A small-molecule ligand and the protein it binds are described below.
Small molecule (SMILES): CC(=O)N[C@H]1[C@H](O[C@H]2[C@H](O)[C@@H](NC(C)=O)CO[C@@H]2CO)O[C@H](CO)[C@@H](O[C@@H]2O[C@H](CO[C@H]3O[C@H](CO)[C@@H](O)[C@H](O)[C@@H]3O)[C@@H](O)[C@H](O[C@H]3O[C@H](CO)[C@@H](O)[C@H](O)[C@@H]3O[C@H]3O[C@H](CO)[C@@H](O)[C@H](O)[C@@H]3O[C@H]3O[C@H](CO)[C@@H](O)[C@H](O)[C@@H]3O)[C@@H]2O)[C@@H]1O

Sequence of chain 1.D:
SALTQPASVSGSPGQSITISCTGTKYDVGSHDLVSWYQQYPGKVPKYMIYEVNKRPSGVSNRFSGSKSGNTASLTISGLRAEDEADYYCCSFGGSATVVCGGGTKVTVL

Binding-site contacts:
Ligand atom C2 contacts residue ASN310 of chain 1.A at 2.5 Å.
Ligand atom C4 contacts residue ASP115 of chain 1.C at 3.0 Å.
Ligand atom N2 contacts residue HIS308 of chain 1.A at 3.3 Å (h-bond).
Ligand atom C4 contacts residue TYR105 of chain 1.C at 3.9 Å (hydrophobic).
Ligand atom O3 contacts residue TYR51 of chain 1.D at 3.3 Å.
Ligand atom C8 contacts residue HIS308 of chain 1.A at 3.5 Å.
Ligand atom C3 contacts residue ASP115 of chain 1.C at 3.8 Å.
Ligand atom O6 contacts residue THR388 of chain 1.A at 3.5 Å.
Ligand atom O4 contacts residue ASP115 of chain 1.C at 2.8 Å (salt-bridge).
Ligand atom O3 contacts residue TRP101 of chain 1.C at 3.0 Å.
Ligand atom C3 contacts residue TYR105 of chain 1.C at 3.8 Å (hydrophobic).
Ligand atom O5 contacts residue TRP101 of chain 1.C at 3.9 Å.
Ligand atom O3 contacts residue ASP115 of chain 1.C at 3.4 Å (salt-bridge).
Ligand atom C6 contacts residue THR386 of chain 1.A at 3.6 Å.
Ligand atom C5 contacts residue TRP101 of chain 1.C at 3.6 Å (hydrophobic).
Ligand atom O7 contacts residue SER103 of chain 1.C at 3.4 Å (h-bond).
Ligand atom C3 contacts residue ASN310 of chain 1.A at 3.8 Å.
Ligand atom O4 contacts residue LYS55 of chain 1.D at 3.9 Å.
Ligand atom O4 contacts residue ASN113 of chain 1.C at 3.2 Å.
Ligand atom O7 contacts residue TRP101 of chain 1.C at 3.1 Å.
Ligand atom C6 contacts residue TRP101 of chain 1.C at 3.6 Å (hydrophobic).
Ligand atom N2 contacts residue ASN310 of chain 1.A at 2.9 Å (h-bond).
Ligand atom C1 contacts residue TYR106 of chain 1.C at 3.8 Å (hydrophobic).
Ligand atom O5 contacts residue THR386 of chain 1.A at 3.8 Å.
Ligand atom C1 contacts residue ASN310 of chain 1.A at 1.4 Å.
Ligand atom C5 contacts residue ASN310 of chain 1.A at 3.6 Å.
Ligand atom C5 contacts residue TYR105 of chain 1.C at 3.8 Å (hydrophobic).
Ligand atom C7 contacts residue ASN310 of chain 1.A at 3.1 Å.
Ligand atom O4 contacts residue TYR51 of chain 1.D at 3.9 Å.
Ligand atom C7 contacts residue HIS308 of chain 1.A at 3.8 Å.
Ligand atom O5 contacts residue ASN310 of chain 1.A at 2.3 Å (h-bond).
Ligand atom C3 contacts residue TYR51 of chain 1.D at 3.9 Å (hydrophobic).
Ligand atom O6 contacts residue TYR106 of chain 1.C at 3.7 Å.
Ligand atom O7 contacts residue ASN310 of chain 1.A at 3.0 Å (h-bond).
Ligand atom C7 contacts residue TRP101 of chain 1.C at 3.7 Å (hydrophobic).
Ligand atom O4 contacts residue TYR105 of chain 1.C at 3.4 Å.
Ligand atom O2 contacts residue SER58 of chain 1.D at 3.3 Å (h-bond).
Ligand atom O6 contacts residue THR386 of chain 1.A at 3.5 Å (h-bond).
Ligand atom O3 contacts residue TYR48 of chain 1.D at 3.6 Å (h-bond).
Ligand atom C8 contacts residue THR276 of chain 1.A at 3.2 Å.

Sequence of chain 1.A:
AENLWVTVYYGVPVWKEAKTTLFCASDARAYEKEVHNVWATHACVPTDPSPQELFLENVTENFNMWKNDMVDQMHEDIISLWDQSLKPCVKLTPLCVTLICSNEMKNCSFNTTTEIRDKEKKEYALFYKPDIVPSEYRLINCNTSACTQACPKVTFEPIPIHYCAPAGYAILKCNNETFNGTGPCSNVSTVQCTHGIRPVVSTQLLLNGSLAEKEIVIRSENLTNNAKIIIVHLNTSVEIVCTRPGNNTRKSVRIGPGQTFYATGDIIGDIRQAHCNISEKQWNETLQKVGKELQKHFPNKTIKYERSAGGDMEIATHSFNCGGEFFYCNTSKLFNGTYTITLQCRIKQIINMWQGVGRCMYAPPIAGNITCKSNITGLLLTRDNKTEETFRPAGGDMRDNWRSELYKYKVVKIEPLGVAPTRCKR

Sequence of chain 1.C:
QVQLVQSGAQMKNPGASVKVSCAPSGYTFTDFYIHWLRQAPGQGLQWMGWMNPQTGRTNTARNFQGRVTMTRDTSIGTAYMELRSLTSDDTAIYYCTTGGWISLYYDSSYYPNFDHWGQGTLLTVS